Sequence of chain 1.A:
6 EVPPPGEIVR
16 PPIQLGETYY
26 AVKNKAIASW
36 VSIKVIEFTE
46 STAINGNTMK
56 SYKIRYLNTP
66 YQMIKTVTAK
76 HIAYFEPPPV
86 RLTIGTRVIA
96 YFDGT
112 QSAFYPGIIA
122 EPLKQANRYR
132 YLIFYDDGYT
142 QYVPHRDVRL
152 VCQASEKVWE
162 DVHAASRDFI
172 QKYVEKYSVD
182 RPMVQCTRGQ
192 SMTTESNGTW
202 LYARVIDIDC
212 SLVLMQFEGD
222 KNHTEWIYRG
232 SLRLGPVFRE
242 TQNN

The protein below binds the small molecule below.
Small molecule (SMILES): CC(=O)NCCCC[C@H](NC(=O)CNC(=O)CNC(=O)[C@@H](NC(=O)[C@H](C)N)[C@@H](C)O)C(=O)N[C@@H](C)C(=O)N1CCC[C@H]1C=O

Binding-site contacts:
Ligand atom O contacts residue ASN198 of chain 1.A at 3.5 Å (h-bond).
Ligand atom O contacts residue GLY139 of chain 1.A at 3.0 Å (h-bond).
Ligand atom OH contacts residue ILE228 of chain 1.A at 3.5 Å.
Ligand atom CH3 contacts residue GLU226 of chain 1.A at 3.7 Å.
Ligand atom O contacts residue SER232 of chain 1.A at 2.9 Å (h-bond).
Ligand atom CH3 contacts residue ARG234 of chain 1.A at 3.5 Å.
Ligand atom C contacts residue ARG234 of chain 1.A at 3.5 Å.
Ligand atom CD contacts residue PHE170 of chain 1.A at 3.6 Å (hydrophobic).
Ligand atom CG contacts residue TRP201 of chain 1.A at 3.8 Å (hydrophobic).
Ligand atom CD contacts residue LEU233 of chain 1.A at 3.7 Å (hydrophobic).
Ligand atom O contacts residue ARG234 of chain 1.A at 3.6 Å.
Ligand atom N contacts residue ARG234 of chain 1.A at 3.8 Å.
Ligand atom NZ contacts residue GLY139 of chain 1.A at 2.9 Å (h-bond).
Ligand atom N contacts residue ARG234 of chain 1.A at 3.6 Å (salt-bridge).
Ligand atom OG1 contacts residue TYR140 of chain 1.A at 3.6 Å.
Ligand atom CH contacts residue GLY139 of chain 1.A at 3.6 Å.
Ligand atom NZ contacts residue THR141 of chain 1.A at 3.5 Å.
Ligand atom C contacts residue ARG234 of chain 1.A at 3.5 Å.
Ligand atom OG1 contacts residue GLY139 of chain 1.A at 3.3 Å (h-bond).
Ligand atom CB contacts residue PHE170 of chain 1.A at 3.5 Å (hydrophobic).
Ligand atom CG contacts residue GLY139 of chain 1.A at 3.7 Å.
Ligand atom CH3 contacts residue TRP227 of chain 1.A at 3.4 Å (hydrophobic).
Ligand atom CG contacts residue LEU233 of chain 1.A at 3.4 Å (hydrophobic).
Ligand atom O contacts residue ARG234 of chain 1.A at 2.8 Å (salt-bridge).
Ligand atom C contacts residue SER232 of chain 1.A at 3.8 Å.
Ligand atom CG2 contacts residue ASP138 of chain 1.A at 3.2 Å.
Ligand atom O contacts residue GLU196 of chain 1.A at 3.1 Å (salt-bridge).
Ligand atom CH contacts residue THR141 of chain 1.A at 3.4 Å.
Ligand atom O contacts residue GLU196 of chain 1.A at 3.5 Å (salt-bridge).
Ligand atom N contacts residue GLU226 of chain 1.A at 3.3 Å (salt-bridge).
Ligand atom CA contacts residue ARG234 of chain 1.A at 3.5 Å.
Ligand atom O contacts residue PHE170 of chain 1.A at 3.8 Å.
Ligand atom C contacts residue GLU196 of chain 1.A at 3.6 Å.
Ligand atom CH3 contacts residue THR141 of chain 1.A at 3.6 Å.
Ligand atom OH contacts residue THR141 of chain 1.A at 3.7 Å.
Ligand atom CA contacts residue GLU196 of chain 1.A at 3.6 Å.
Ligand atom CA contacts residue ASN198 of chain 1.A at 3.5 Å.
Ligand atom OH contacts residue TYR229 of chain 1.A at 2.8 Å (h-bond).
Ligand atom C contacts residue GLY139 of chain 1.A at 3.5 Å.
Ligand atom CH3 contacts residue GLY139 of chain 1.A at 3.4 Å.